This protein binds this small molecule.
Small molecule (SMILES): Nc1ncnc2c1ncn2[C@H]1C[C@H](O)[C@@H](COP(=O)(O)O)O1

Sequence of chain 56.A:
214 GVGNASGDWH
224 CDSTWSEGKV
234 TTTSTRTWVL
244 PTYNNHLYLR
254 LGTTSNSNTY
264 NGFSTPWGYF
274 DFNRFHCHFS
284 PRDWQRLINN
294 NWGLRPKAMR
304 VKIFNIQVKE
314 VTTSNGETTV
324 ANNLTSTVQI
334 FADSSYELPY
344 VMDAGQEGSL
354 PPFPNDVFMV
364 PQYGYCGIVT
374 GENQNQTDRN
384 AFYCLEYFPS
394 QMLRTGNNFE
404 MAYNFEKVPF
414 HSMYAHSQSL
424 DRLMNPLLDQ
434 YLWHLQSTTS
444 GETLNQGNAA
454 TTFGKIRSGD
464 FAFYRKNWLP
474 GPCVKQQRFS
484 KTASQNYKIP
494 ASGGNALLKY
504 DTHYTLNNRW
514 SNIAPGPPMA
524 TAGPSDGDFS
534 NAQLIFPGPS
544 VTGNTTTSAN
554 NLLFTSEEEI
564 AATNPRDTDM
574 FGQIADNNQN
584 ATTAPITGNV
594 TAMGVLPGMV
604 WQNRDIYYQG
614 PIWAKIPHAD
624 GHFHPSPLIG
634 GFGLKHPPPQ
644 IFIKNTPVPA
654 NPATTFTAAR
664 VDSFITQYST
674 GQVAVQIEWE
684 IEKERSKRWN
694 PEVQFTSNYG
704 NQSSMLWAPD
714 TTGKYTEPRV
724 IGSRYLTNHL

Sequence of chain 8.A:
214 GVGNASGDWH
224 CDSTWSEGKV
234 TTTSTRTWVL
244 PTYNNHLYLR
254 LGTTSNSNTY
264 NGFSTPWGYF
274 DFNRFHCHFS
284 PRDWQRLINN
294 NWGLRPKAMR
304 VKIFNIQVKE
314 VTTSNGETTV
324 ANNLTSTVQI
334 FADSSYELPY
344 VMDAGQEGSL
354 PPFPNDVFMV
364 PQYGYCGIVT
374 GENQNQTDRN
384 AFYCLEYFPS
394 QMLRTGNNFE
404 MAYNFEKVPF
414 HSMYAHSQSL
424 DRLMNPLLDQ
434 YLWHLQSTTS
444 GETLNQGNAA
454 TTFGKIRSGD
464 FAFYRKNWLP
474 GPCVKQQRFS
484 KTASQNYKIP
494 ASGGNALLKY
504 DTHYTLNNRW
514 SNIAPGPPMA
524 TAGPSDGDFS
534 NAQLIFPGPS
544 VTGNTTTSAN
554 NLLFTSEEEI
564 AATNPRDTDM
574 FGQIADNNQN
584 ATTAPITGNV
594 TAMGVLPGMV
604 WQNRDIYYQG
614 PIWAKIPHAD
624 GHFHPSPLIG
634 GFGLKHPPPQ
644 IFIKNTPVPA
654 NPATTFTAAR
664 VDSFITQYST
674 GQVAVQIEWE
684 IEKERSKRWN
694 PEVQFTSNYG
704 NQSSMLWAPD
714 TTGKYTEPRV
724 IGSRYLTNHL

Binding-site contacts:
Ligand atom C6 contacts residue PRO628 of chain 8.A at 2.8 Å (hydrophobic).
Ligand atom C4 contacts residue PRO628 of chain 8.A at 3.0 Å (hydrophobic).
Ligand atom C1' contacts residue PRO628 of chain 8.A at 3.9 Å (hydrophobic).
Ligand atom O1P contacts residue HIS625 of chain 56.A at 2.8 Å (h-bond).
Ligand atom N3 contacts residue PRO628 of chain 8.A at 3.5 Å (h-bond).
Ligand atom C5 contacts residue SER629 of chain 8.A at 3.5 Å.
Ligand atom N1 contacts residue GLY636 of chain 8.A at 2.9 Å (h-bond).
Ligand atom C5 contacts residue PRO412 of chain 8.A at 4.2 Å (hydrophobic).
Ligand atom C8 contacts residue PRO412 of chain 8.A at 4.3 Å (hydrophobic).
Ligand atom C4 contacts residue PRO412 of chain 8.A at 4.1 Å (hydrophobic).
Ligand atom O2P contacts residue ASP623 of chain 56.A at 3.2 Å (salt-bridge).
Ligand atom N1 contacts residue VAL411 of chain 8.A at 4.3 Å.
Ligand atom P contacts residue HIS625 of chain 56.A at 3.9 Å.
Ligand atom C6 contacts residue PRO412 of chain 8.A at 4.3 Å (hydrophobic).
Ligand atom N7 contacts residue PRO628 of chain 8.A at 3.3 Å (h-bond).
Ligand atom C2 contacts residue GLY636 of chain 8.A at 3.2 Å.
Ligand atom N1 contacts residue PRO628 of chain 8.A at 3.2 Å (h-bond).
Ligand atom C6 contacts residue SER629 of chain 8.A at 3.5 Å.
Ligand atom C6 contacts residue GLY636 of chain 8.A at 3.6 Å.
Ligand atom N6 contacts residue GLY636 of chain 8.A at 3.2 Å (h-bond).
Ligand atom N7 contacts residue HIS627 of chain 8.A at 4.1 Å.
Ligand atom C3' contacts residue HIS627 of chain 8.A at 4.3 Å.
Ligand atom O3' contacts residue PRO628 of chain 8.A at 4.1 Å.
Ligand atom N9 contacts residue PRO628 of chain 8.A at 3.7 Å.
Ligand atom N6 contacts residue PHE635 of chain 8.A at 3.7 Å.
Ligand atom C8 contacts residue PRO628 of chain 8.A at 3.8 Å (hydrophobic).
Ligand atom C2' contacts residue PRO628 of chain 8.A at 3.6 Å (hydrophobic).
Ligand atom C8 contacts residue SER629 of chain 8.A at 4.2 Å.
Ligand atom C2' contacts residue HIS627 of chain 8.A at 3.2 Å.
Ligand atom N6 contacts residue SER629 of chain 8.A at 3.0 Å (h-bond).
Ligand atom N9 contacts residue PRO412 of chain 8.A at 4.2 Å.
Ligand atom C5 contacts residue PRO628 of chain 8.A at 2.7 Å (hydrophobic).
Ligand atom N6 contacts residue GLY634 of chain 8.A at 3.8 Å.
Ligand atom N7 contacts residue SER629 of chain 8.A at 3.1 Å (h-bond).
Ligand atom C1' contacts residue HIS627 of chain 8.A at 4.3 Å.
Ligand atom N7 contacts residue PRO412 of chain 8.A at 4.3 Å.
Ligand atom N7 contacts residue ASN606 of chain 8.A at 4.2 Å.
Ligand atom C2 contacts residue PRO628 of chain 8.A at 3.5 Å (hydrophobic).
Ligand atom C8 contacts residue HIS627 of chain 8.A at 3.5 Å.
Ligand atom N6 contacts residue PRO628 of chain 8.A at 3.4 Å (h-bond).